Sequence of chain 1.B:
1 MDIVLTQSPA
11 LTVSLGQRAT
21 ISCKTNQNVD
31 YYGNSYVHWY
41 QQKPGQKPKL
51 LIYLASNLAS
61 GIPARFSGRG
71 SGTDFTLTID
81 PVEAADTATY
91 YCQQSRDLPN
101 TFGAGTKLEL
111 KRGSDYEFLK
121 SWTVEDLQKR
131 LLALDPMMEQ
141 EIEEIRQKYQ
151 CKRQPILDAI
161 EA

Binding-site contacts:
Ligand atom CB contacts residue ASN100 of chain 1.B at 3.4 Å.
Ligand atom N contacts residue TRP103 of chain 1.A at 3.6 Å.
Ligand atom O contacts residue HIS36 of chain 1.A at 3.4 Å.
Ligand atom OD2 contacts residue TRP100 of chain 1.A at 3.7 Å.
Ligand atom O contacts residue GLN93 of chain 1.B at 3.0 Å (h-bond).
Ligand atom CB contacts residue HIS36 of chain 1.A at 3.4 Å.
Ligand atom SD contacts residue TRP100 of chain 1.A at 3.3 Å (h-bond).
Ligand atom C contacts residue TRP103 of chain 1.A at 3.5 Å (hydrophobic).
Ligand atom C contacts residue ASN100 of chain 1.B at 3.3 Å.
Ligand atom CA contacts residue HIS38 of chain 1.B at 3.4 Å.
Ligand atom O contacts residue TRP103 of chain 1.A at 3.5 Å.
Ligand atom CB contacts residue TYR31 of chain 1.B at 3.5 Å (hydrophobic).
Ligand atom C contacts residue HIS38 of chain 1.B at 3.6 Å.
Ligand atom CG contacts residue TYR31 of chain 1.B at 3.7 Å (hydrophobic).
Ligand atom O contacts residue TRP51 of chain 1.A at 3.2 Å.
Ligand atom CG contacts residue ASP97 of chain 1.B at 3.7 Å.
Ligand atom CG contacts residue TRP100 of chain 1.A at 3.6 Å (hydrophobic).
Ligand atom CA contacts residue TRP100 of chain 1.A at 3.5 Å (hydrophobic).
Ligand atom CA contacts residue TRP103 of chain 1.A at 3.3 Å (hydrophobic).
Ligand atom CG contacts residue LEU98 of chain 1.B at 3.6 Å (hydrophobic).
Ligand atom OD1 contacts residue HIS36 of chain 1.A at 3.4 Å (h-bond).
Ligand atom CG contacts residue HIS36 of chain 1.A at 3.6 Å.
Ligand atom O contacts residue TRP103 of chain 1.A at 2.9 Å (h-bond).
Ligand atom CB contacts residue ARG96 of chain 1.B at 3.2 Å.
Ligand atom CG2 contacts residue TRP51 of chain 1.A at 3.6 Å (hydrophobic).
Ligand atom CE contacts residue TYR40 of chain 1.B at 3.7 Å (hydrophobic).
Ligand atom CB contacts residue SER95 of chain 1.B at 3.3 Å.
Ligand atom O contacts residue SER95 of chain 1.B at 3.0 Å.
Ligand atom CG2 contacts residue TYR34 of chain 1.A at 3.4 Å (hydrophobic).
Ligand atom O contacts residue HIS38 of chain 1.B at 2.9 Å (h-bond).
Ligand atom CG contacts residue GLN93 of chain 1.B at 3.4 Å.
Ligand atom CG contacts residue SER95 of chain 1.B at 3.6 Å.
Ligand atom N contacts residue TRP100 of chain 1.A at 3.3 Å.
Ligand atom O contacts residue ASN100 of chain 1.B at 2.6 Å (h-bond).
Ligand atom CG contacts residue TRP100 of chain 1.A at 3.7 Å (hydrophobic).
Ligand atom CA contacts residue ASN100 of chain 1.B at 3.5 Å.
Ligand atom CG2 contacts residue HIS36 of chain 1.A at 3.6 Å.
Ligand atom CA contacts residue SER95 of chain 1.B at 3.2 Å.
Ligand atom OD1 contacts residue TRP100 of chain 1.A at 3.0 Å.
Ligand atom OD2 contacts residue HIS36 of chain 1.A at 3.1 Å (h-bond).

Sequence of chain 1.A:
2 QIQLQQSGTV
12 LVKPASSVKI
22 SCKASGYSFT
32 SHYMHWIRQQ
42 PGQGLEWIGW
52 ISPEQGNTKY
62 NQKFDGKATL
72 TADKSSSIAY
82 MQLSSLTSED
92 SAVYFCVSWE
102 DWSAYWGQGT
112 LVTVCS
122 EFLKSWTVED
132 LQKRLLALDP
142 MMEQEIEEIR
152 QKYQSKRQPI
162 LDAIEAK

A protein and the small-molecule ligand that binds it are described below.
Small molecule (SMILES): CSCC[C@H](NC(=O)CNC(=O)[C@H](CC(=O)O)NC(=O)CN)C(=O)N[C@H](C(=O)N1CCC[C@H]1C(=O)N1CCC[C@H]1C(=O)NCC=O)C(C)C